This small molecule binds to this protein.
Small molecule (SMILES): CC(=O)N[C@@H]1[C@@H](O)[C@H](O)[C@@H](CO)O[C@H]1O

Binding-site contacts:
Ligand atom C3 contacts residue ASN255 of chain 1.A at 3.7 Å.
Ligand atom C1 contacts residue ASN255 of chain 1.A at 1.4 Å.
Ligand atom C8 contacts residue THR241 of chain 1.A at 3.7 Å.
Ligand atom O5 contacts residue ASN255 of chain 1.A at 2.3 Å (h-bond).
Ligand atom C5 contacts residue THR257 of chain 1.A at 4.1 Å.
Ligand atom N2 contacts residue ASN255 of chain 1.A at 2.9 Å (h-bond).
Ligand atom C8 contacts residue MET242 of chain 1.A at 4.0 Å (hydrophobic).
Ligand atom C2 contacts residue ASN255 of chain 1.A at 2.4 Å.
Ligand atom C1 contacts residue THR257 of chain 1.A at 3.3 Å.
Ligand atom O7 contacts residue MET242 of chain 1.A at 4.0 Å.
Ligand atom C7 contacts residue MET242 of chain 1.A at 4.2 Å (hydrophobic).
Ligand atom O5 contacts residue THR257 of chain 1.A at 3.7 Å.
Ligand atom O7 contacts residue ASN255 of chain 1.A at 3.6 Å (h-bond).
Ligand atom C4 contacts residue ASN255 of chain 1.A at 4.2 Å.
Ligand atom C2 contacts residue THR257 of chain 1.A at 4.5 Å.
Ligand atom C5 contacts residue ASN255 of chain 1.A at 3.6 Å.
Ligand atom N2 contacts residue THR257 of chain 1.A at 4.2 Å.
Ligand atom C7 contacts residue ASN255 of chain 1.A at 3.5 Å.

Sequence of chain 1.A:
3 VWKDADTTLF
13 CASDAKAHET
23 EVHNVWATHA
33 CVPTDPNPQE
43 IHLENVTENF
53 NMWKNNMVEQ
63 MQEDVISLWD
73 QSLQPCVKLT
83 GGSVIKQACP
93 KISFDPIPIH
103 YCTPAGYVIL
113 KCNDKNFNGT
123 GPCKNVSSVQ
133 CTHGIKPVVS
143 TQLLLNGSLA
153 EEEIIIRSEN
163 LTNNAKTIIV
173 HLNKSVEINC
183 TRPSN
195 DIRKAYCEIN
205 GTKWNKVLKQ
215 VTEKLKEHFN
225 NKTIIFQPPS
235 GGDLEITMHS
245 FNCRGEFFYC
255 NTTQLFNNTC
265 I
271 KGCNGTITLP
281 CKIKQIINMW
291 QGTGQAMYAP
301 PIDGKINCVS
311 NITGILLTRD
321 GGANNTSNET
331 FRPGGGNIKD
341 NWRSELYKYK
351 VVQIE